Binding-site contacts:
Ligand atom C5 contacts residue VAL542 of chain 1.B at 3.6 Å (hydrophobic).
Ligand atom C2' contacts residue VAL542 of chain 1.B at 3.5 Å (hydrophobic).
Ligand atom O4 contacts residue ASP350 of chain 1.A at 3.1 Å (salt-bridge).
Ligand atom N4 contacts residue GLN392 of chain 1.A at 3.3 Å (h-bond).
Ligand atom C2 contacts residue TRP352 of chain 1.A at 3.7 Å (hydrophobic).
Ligand atom OP2 contacts residue TYR535 of chain 1.B at 3.5 Å.
Ligand atom C5 contacts residue PRO419 of chain 1.A at 3.6 Å (hydrophobic).
Ligand atom C1' contacts residue ARG417 of chain 1.A at 3.6 Å.
Ligand atom N3 contacts residue ARG495 of chain 1.A at 3.6 Å.
Ligand atom O4' contacts residue TYR535 of chain 1.B at 3.6 Å.
Ligand atom OP1 contacts residue ARG397 of chain 1.A at 3.2 Å (salt-bridge).
Ligand atom O4' contacts residue ARG417 of chain 1.A at 2.9 Å (salt-bridge).
Ligand atom O2 contacts residue HIS531 of chain 1.B at 2.6 Å (h-bond).
Ligand atom C2 contacts residue ARG495 of chain 1.A at 3.4 Å.
Ligand atom O2 contacts residue ARG495 of chain 1.A at 2.8 Å (salt-bridge).
Ligand atom N3 contacts residue ARG417 of chain 1.A at 3.4 Å (salt-bridge).
Ligand atom O2' contacts residue GLY541 of chain 1.B at 3.4 Å.
Ligand atom O2' contacts residue VAL542 of chain 1.B at 2.9 Å (h-bond).
Ligand atom N3 contacts residue ARG417 of chain 1.A at 3.5 Å (salt-bridge).
Ligand atom N7 contacts residue THR246 of chain 1.A at 3.6 Å.
Ligand atom O4 contacts residue PRO419 of chain 1.A at 3.5 Å.
Ligand atom O2 contacts residue TRP352 of chain 1.A at 3.6 Å.
Ligand atom O3' contacts residue GLU389 of chain 1.A at 2.8 Å (salt-bridge).
Ligand atom O2' contacts residue TRP352 of chain 1.A at 2.6 Å (h-bond).
Ligand atom O2 contacts residue THR416 of chain 1.A at 3.3 Å.
Ligand atom OP2 contacts residue ARG544 of chain 1.B at 3.5 Å (salt-bridge).
Ligand atom O3' contacts residue ARG495 of chain 1.A at 3.0 Å (salt-bridge).
Ligand atom C2' contacts residue GLU354 of chain 1.A at 3.6 Å.
Ligand atom C1' contacts residue HIS531 of chain 1.B at 3.5 Å.
Ligand atom N2 contacts residue ARG417 of chain 1.A at 3.3 Å.
Ligand atom O4 contacts residue ASP418 of chain 1.A at 3.3 Å.
Ligand atom N4 contacts residue THR396 of chain 1.A at 2.5 Å (h-bond).
Ligand atom O2' contacts residue GLU389 of chain 1.A at 3.1 Å.
Ligand atom O2' contacts residue ILE353 of chain 1.A at 3.4 Å (h-bond).
Ligand atom C8 contacts residue VAL542 of chain 1.B at 3.5 Å (hydrophobic).
Ligand atom N3 contacts residue TRP352 of chain 1.A at 3.3 Å.
Ligand atom C4 contacts residue THR396 of chain 1.A at 3.5 Å.
Ligand atom O3' contacts residue HIS531 of chain 1.B at 3.5 Å.
Ligand atom O2 contacts residue GLN248 of chain 1.A at 3.5 Å (h-bond).
Ligand atom O2' contacts residue GLU354 of chain 1.A at 3.4 Å (salt-bridge).

Sequence of chain 1.A:
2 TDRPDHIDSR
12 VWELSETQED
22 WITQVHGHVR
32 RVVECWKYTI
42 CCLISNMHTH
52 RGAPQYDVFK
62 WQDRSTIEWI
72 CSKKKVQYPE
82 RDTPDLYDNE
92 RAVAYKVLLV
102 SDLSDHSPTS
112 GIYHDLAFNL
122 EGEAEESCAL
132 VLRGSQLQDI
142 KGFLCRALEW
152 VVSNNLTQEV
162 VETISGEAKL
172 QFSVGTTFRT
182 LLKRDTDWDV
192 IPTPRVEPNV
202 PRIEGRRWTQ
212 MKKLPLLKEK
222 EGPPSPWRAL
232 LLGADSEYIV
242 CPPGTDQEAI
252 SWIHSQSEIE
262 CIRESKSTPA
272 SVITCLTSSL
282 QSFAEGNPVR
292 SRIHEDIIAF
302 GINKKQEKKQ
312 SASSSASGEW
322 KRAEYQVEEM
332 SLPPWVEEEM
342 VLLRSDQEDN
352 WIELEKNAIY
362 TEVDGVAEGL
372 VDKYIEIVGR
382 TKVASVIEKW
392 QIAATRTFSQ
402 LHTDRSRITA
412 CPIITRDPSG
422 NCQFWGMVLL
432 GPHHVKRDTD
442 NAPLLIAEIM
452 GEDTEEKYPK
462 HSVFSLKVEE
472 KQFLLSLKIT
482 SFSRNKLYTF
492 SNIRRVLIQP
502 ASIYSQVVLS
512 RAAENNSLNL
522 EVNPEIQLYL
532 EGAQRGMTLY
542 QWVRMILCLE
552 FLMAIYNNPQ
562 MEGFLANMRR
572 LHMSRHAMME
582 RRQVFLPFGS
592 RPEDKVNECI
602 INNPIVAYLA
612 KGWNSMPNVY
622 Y

A protein and the small-molecule ligand that binds it are described below.
Small molecule (SMILES): Nc1ccn([C@@H]2O[C@H](CO[P](=O)(O)O[C@H]3[C@@H](O)[C@H](n4cnc5c(=O)nc(N)[nH]c54)O[C@@H]3CO[P](=O)(O)O[C@H]3[C@@H](O)[C@H](n4ccc(=O)[nH]c4=O)O[C@@H]3COP(=O)=O)[C@@H](O[P](=O)(O)OC[C@H]3O[C@@H](n4ccc(=O)[nH]c4=O)[C@H](O)[C@@H]3O)[C@H]2O)c(=O)n1

Sequence of chain 1.B:
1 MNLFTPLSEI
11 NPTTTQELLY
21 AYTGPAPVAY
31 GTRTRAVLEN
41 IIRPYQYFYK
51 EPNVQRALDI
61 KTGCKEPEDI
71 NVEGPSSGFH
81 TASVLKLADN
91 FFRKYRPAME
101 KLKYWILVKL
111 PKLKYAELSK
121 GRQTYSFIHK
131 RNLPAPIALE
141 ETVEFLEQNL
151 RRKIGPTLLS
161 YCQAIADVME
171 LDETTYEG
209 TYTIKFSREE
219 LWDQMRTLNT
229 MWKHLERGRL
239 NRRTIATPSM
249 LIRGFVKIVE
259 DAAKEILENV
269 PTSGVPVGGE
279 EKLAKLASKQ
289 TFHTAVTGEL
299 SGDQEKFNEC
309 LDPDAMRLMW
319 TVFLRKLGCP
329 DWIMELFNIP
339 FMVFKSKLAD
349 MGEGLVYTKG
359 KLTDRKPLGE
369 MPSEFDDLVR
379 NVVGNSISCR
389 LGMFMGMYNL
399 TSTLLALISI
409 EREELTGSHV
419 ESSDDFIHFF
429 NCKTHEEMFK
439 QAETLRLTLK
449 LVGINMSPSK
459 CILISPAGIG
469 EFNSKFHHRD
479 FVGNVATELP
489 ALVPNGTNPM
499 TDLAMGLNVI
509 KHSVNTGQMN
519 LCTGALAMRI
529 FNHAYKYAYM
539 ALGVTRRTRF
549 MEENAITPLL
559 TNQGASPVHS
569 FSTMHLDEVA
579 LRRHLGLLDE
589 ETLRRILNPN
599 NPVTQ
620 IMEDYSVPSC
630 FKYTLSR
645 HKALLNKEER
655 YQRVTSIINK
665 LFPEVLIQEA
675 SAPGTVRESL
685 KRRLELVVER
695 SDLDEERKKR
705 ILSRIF

Sequence of chain 1.C:
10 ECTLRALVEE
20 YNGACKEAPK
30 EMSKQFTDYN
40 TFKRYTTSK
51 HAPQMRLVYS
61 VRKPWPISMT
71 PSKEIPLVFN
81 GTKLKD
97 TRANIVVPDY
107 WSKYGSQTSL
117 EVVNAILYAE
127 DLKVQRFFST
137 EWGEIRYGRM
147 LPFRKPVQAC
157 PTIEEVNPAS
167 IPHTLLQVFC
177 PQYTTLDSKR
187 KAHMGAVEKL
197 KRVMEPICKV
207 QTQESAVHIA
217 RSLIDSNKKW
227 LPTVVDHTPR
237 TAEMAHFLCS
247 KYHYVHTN